Sequence of chain 1.A:
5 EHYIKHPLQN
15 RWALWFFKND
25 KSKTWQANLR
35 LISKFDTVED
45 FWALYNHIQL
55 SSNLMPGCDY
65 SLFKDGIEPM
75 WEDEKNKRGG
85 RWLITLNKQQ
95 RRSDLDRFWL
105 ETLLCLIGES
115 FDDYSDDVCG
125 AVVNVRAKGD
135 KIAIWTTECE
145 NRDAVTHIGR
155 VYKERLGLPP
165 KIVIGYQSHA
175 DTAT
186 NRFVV

Binding-site contacts:
Ligand atom O2B contacts residue LYS135 of chain 1.A at 3.3 Å (salt-bridge).
Ligand atom C6 contacts residue TRP75 of chain 1.A at 3.4 Å (hydrophobic).
Ligand atom C5 contacts residue TRP75 of chain 1.A at 3.7 Å (hydrophobic).
Ligand atom C2 contacts residue TRP29 of chain 1.A at 3.7 Å (hydrophobic).
Ligand atom N1 contacts residue TRP75 of chain 1.A at 3.4 Å.
Ligand atom O1B contacts residue LYS132 of chain 1.A at 4.0 Å.
Ligand atom N3 contacts residue TRP29 of chain 1.A at 3.6 Å.
Ligand atom N9 contacts residue TRP29 of chain 1.A at 3.5 Å (h-bond).
Ligand atom C4 contacts residue TRP29 of chain 1.A at 3.4 Å (hydrophobic).
Ligand atom N7 contacts residue TRP29 of chain 1.A at 3.5 Å.
Ligand atom CM7 contacts residue TRP75 of chain 1.A at 3.9 Å (hydrophobic).
Ligand atom O6 contacts residue TRP29 of chain 1.A at 3.7 Å.
Ligand atom O1B contacts residue ARG130 of chain 1.A at 2.9 Å (salt-bridge).
Ligand atom O1A contacts residue ARG130 of chain 1.A at 2.9 Å (salt-bridge).
Ligand atom N3 contacts residue TRP75 of chain 1.A at 3.8 Å.
Ligand atom O6 contacts residue TRP75 of chain 1.A at 2.9 Å (h-bond).
Ligand atom N2 contacts residue GLU76 of chain 1.A at 2.8 Å (salt-bridge).
Ligand atom C8 contacts residue TRP29 of chain 1.A at 3.5 Å (hydrophobic).
Ligand atom C5 contacts residue TRP29 of chain 1.A at 3.7 Å (hydrophobic).
Ligand atom C4 contacts residue TRP75 of chain 1.A at 3.6 Å (hydrophobic).
Ligand atom CM7 contacts residue TRP29 of chain 1.A at 3.6 Å (hydrophobic).
Ligand atom C8 contacts residue TRP75 of chain 1.A at 4.0 Å (hydrophobic).
Ligand atom C6 contacts residue TRP29 of chain 1.A at 3.5 Å (hydrophobic).
Ligand atom O3A contacts residue LYS135 of chain 1.A at 3.3 Å (salt-bridge).
Ligand atom O3A contacts residue ARG130 of chain 1.A at 4.1 Å.
Ligand atom PB contacts residue LYS135 of chain 1.A at 3.9 Å.
Ligand atom C1' contacts residue TRP29 of chain 1.A at 3.4 Å (hydrophobic).
Ligand atom C2 contacts residue GLU76 of chain 1.A at 3.5 Å.
Ligand atom O4' contacts residue TRP29 of chain 1.A at 3.2 Å.
Ligand atom N1 contacts residue GLU76 of chain 1.A at 3.3 Å (salt-bridge).
Ligand atom PB contacts residue LYS132 of chain 1.A at 3.9 Å.
Ligand atom PA contacts residue ARG130 of chain 1.A at 4.0 Å.
Ligand atom N7 contacts residue TRP75 of chain 1.A at 3.7 Å.
Ligand atom O6 contacts residue MET74 of chain 1.A at 3.2 Å.
Ligand atom O2B contacts residue LYS132 of chain 1.A at 2.8 Å (salt-bridge).
Ligand atom O2B contacts residue ARG130 of chain 1.A at 4.0 Å.
Ligand atom N1 contacts residue TRP29 of chain 1.A at 3.6 Å.
Ligand atom PB contacts residue ARG130 of chain 1.A at 3.9 Å.
Ligand atom C2 contacts residue TRP75 of chain 1.A at 3.8 Å (hydrophobic).
Ligand atom N9 contacts residue TRP75 of chain 1.A at 3.9 Å.

This protein binds this small molecule.
Small molecule (SMILES): C[n+]1cn([C@@H]2O[C@H](CO[P](=O)(O)OP(=O)(O)O)[C@@H](O)[C@H]2O)c2nc(N)[nH]c(=O)c21